Sequence of chain 1.A:
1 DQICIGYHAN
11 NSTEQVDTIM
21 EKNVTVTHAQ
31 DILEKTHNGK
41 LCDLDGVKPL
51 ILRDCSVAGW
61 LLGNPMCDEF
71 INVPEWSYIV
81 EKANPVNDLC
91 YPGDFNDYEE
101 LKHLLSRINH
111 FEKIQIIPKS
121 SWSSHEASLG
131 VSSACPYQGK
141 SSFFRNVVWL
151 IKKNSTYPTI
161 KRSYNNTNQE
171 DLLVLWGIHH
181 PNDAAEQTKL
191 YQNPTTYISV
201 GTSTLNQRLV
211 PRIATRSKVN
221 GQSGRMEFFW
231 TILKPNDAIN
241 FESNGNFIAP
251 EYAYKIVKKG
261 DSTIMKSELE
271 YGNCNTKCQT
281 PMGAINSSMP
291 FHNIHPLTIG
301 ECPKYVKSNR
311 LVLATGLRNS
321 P

Binding-site contacts:
Ligand atom N2 contacts residue ASN165 of chain 1.A at 3.0 Å (h-bond).
Ligand atom C1 contacts residue ASN236 of chain 1.A at 4.2 Å.
Ligand atom O3 contacts residue ASN236 of chain 1.A at 4.3 Å.
Ligand atom C1 contacts residue ASN165 of chain 1.A at 1.4 Å.
Ligand atom C2 contacts residue ASN165 of chain 1.A at 2.6 Å.
Ligand atom C4 contacts residue ASN236 of chain 1.A at 3.7 Å.
Ligand atom C4 contacts residue ASN165 of chain 1.A at 4.2 Å.
Ligand atom O5 contacts residue ASN236 of chain 1.A at 4.3 Å.
Ligand atom O6 contacts residue THR167 of chain 1.A at 4.2 Å.
Ligand atom C7 contacts residue ASN165 of chain 1.A at 4.2 Å.
Ligand atom O5 contacts residue ASN165 of chain 1.A at 2.3 Å (h-bond).
Ligand atom N2 contacts residue ASN236 of chain 1.A at 3.3 Å (h-bond).
Ligand atom C6 contacts residue ASN236 of chain 1.A at 4.5 Å.
Ligand atom C2 contacts residue ASN236 of chain 1.A at 3.9 Å.
Ligand atom O7 contacts residue SER217 of chain 2.A at 4.0 Å.
Ligand atom O6 contacts residue ASN165 of chain 1.A at 4.5 Å.
Ligand atom O7 contacts residue ASN236 of chain 1.A at 3.8 Å.
Ligand atom O7 contacts residue ALA238 of chain 1.A at 3.8 Å.
Ligand atom N2 contacts residue ALA238 of chain 1.A at 4.5 Å.
Ligand atom C5 contacts residue ASN236 of chain 1.A at 3.5 Å.
Ligand atom O4 contacts residue ASN236 of chain 1.A at 3.5 Å (h-bond).
Ligand atom C3 contacts residue ASN236 of chain 1.A at 3.5 Å.
Ligand atom O5 contacts residue THR167 of chain 1.A at 4.2 Å.
Ligand atom C3 contacts residue ASN165 of chain 1.A at 3.9 Å.
Ligand atom C5 contacts residue ASN165 of chain 1.A at 3.6 Å.
Ligand atom C7 contacts residue ASN236 of chain 1.A at 3.7 Å.

A small-molecule ligand and the protein it binds are described below.
Small molecule (SMILES): CC(=O)N[C@@H]1[C@@H](O)[C@H](O)[C@@H](CO)O[C@H]1O

Sequence of chain 2.A:
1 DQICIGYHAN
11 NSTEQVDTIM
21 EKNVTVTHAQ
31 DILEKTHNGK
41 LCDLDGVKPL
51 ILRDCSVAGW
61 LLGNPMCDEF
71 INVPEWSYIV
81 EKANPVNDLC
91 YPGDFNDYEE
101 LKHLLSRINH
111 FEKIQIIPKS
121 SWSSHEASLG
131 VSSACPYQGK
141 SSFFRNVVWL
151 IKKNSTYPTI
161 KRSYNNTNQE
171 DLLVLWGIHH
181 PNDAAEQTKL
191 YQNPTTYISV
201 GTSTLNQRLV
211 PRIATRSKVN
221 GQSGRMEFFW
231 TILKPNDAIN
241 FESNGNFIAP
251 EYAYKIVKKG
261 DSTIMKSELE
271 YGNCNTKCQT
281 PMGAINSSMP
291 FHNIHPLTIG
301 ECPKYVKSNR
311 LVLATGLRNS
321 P